Binding-site contacts:
Ligand atom C12 contacts residue TYR50 of chain 2.C at 3.3 Å (hydrophobic).
Ligand atom CL contacts residue SER94 of chain 2.C at 3.8 Å.
Ligand atom C37 contacts residue ALA53 of chain 2.C at 3.3 Å (hydrophobic).
Ligand atom CL contacts residue PHE54 of chain 2.C at 3.4 Å.
Ligand atom C35 contacts residue ALA91 of chain 2.C at 3.3 Å (hydrophobic).
Ligand atom C6 contacts residue TRP86 of chain 2.C at 3.9 Å (hydrophobic).
Ligand atom C18 contacts residue GLY87 of chain 2.C at 3.7 Å.
Ligand atom C41 contacts residue PHE46 of chain 2.C at 3.8 Å (hydrophobic).
Ligand atom C28 contacts residue LEU79 of chain 2.C at 3.6 Å (hydrophobic).
Ligand atom C35 contacts residue PHE95 of chain 2.C at 3.6 Å (hydrophobic).
Ligand atom C19 contacts residue GLY87 of chain 2.C at 3.5 Å.
Ligand atom C25 contacts residue LEU79 of chain 2.C at 3.7 Å (hydrophobic).
Ligand atom O contacts residue ASN85 of chain 2.C at 3.7 Å.
Ligand atom C41 contacts residue TYR50 of chain 2.C at 3.6 Å (hydrophobic).
Ligand atom C7 contacts residue TRP86 of chain 2.C at 3.8 Å (hydrophobic).
Ligand atom C15 contacts residue GLU45 of chain 2.C at 3.4 Å.
Ligand atom C43 contacts residue GLY87 of chain 2.C at 3.8 Å.
Ligand atom O contacts residue GLY87 of chain 2.C at 3.7 Å.
Ligand atom C42 contacts residue ALA91 of chain 2.C at 3.6 Å (hydrophobic).
Ligand atom C34 contacts residue ALA91 of chain 2.C at 3.8 Å (hydrophobic).
Ligand atom C29 contacts residue LEU79 of chain 2.C at 3.7 Å (hydrophobic).
Ligand atom C35 contacts residue PHE46 of chain 2.C at 3.5 Å (hydrophobic).
Ligand atom C23 contacts residue PHE46 of chain 2.C at 3.8 Å (hydrophobic).
Ligand atom C36 contacts residue PHE95 of chain 2.C at 3.7 Å (hydrophobic).
Ligand atom C22 contacts residue TYR50 of chain 2.C at 3.5 Å (hydrophobic).
Ligand atom S contacts residue ASN85 of chain 2.C at 3.6 Å (h-bond).
Ligand atom C30 contacts residue VAL75 of chain 2.C at 3.7 Å (hydrophobic).
Ligand atom CL contacts residue PHE95 of chain 2.C at 3.8 Å.
Ligand atom C38 contacts residue PHE95 of chain 2.C at 3.6 Å (hydrophobic).
Ligand atom C40 contacts residue ALA53 of chain 2.C at 3.5 Å (hydrophobic).
Ligand atom C39 contacts residue ALA53 of chain 2.C at 3.9 Å (hydrophobic).
Ligand atom C17 contacts residue GLU45 of chain 2.C at 3.4 Å.
Ligand atom C21 contacts residue TYR50 of chain 2.C at 3.4 Å (hydrophobic).
Ligand atom C14 contacts residue ARG49 of chain 2.C at 3.5 Å.
Ligand atom C37 contacts residue PHE95 of chain 2.C at 3.5 Å (hydrophobic).
Ligand atom C27 contacts residue LEU79 of chain 2.C at 3.6 Å (hydrophobic).
Ligand atom C5 contacts residue GLY87 of chain 2.C at 3.6 Å.
Ligand atom C17 contacts residue ALA42 of chain 2.C at 3.2 Å (hydrophobic).
Ligand atom C4 contacts residue GLY87 of chain 2.C at 3.6 Å.
Ligand atom C42 contacts residue PHE46 of chain 2.C at 3.8 Å (hydrophobic).

Sequence of chain 2.C:
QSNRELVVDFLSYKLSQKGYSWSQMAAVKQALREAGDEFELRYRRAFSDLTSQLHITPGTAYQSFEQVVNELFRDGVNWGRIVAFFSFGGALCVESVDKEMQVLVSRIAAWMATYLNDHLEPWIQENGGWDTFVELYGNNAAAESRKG

A protein and the small-molecule ligand that binds it are described below.
Small molecule (SMILES): Cc1ccc(CN(C(=O)N[C@@H](CSCc2ccccc2)C(=O)O)C(=O)c2ccc(-c3cccc(-c4ccccc4-c4ccc(Cl)cc4)c3)cc2)cc1